This small molecule binds to this protein.
Small molecule (SMILES): CC(=O)N[C@@H]1[C@@H](O)[C@H](O)[C@@H](CO)O[C@H]1O

Binding-site contacts:
Ligand atom O7 contacts residue ASN450 of chain 2.B at 4.3 Å.
Ligand atom C5 contacts residue THR452 of chain 2.B at 3.1 Å.
Ligand atom C3 contacts residue ASN450 of chain 2.B at 3.9 Å.
Ligand atom O6 contacts residue LYS453 of chain 2.B at 3.1 Å.
Ligand atom C7 contacts residue ASN450 of chain 2.B at 3.8 Å.
Ligand atom O5 contacts residue LYS453 of chain 2.B at 3.1 Å.
Ligand atom N2 contacts residue ASN450 of chain 2.B at 2.9 Å (h-bond).
Ligand atom O5 contacts residue ASN450 of chain 2.B at 2.4 Å (h-bond).
Ligand atom C3 contacts residue THR452 of chain 2.B at 4.4 Å.
Ligand atom C1 contacts residue THR452 of chain 2.B at 3.2 Å.
Ligand atom C4 contacts residue THR452 of chain 2.B at 4.3 Å.
Ligand atom O5 contacts residue THR452 of chain 2.B at 3.2 Å (h-bond).
Ligand atom C6 contacts residue LYS453 of chain 2.B at 3.8 Å.
Ligand atom C6 contacts residue THR452 of chain 2.B at 3.9 Å.
Ligand atom C5 contacts residue ASN450 of chain 2.B at 3.7 Å.
Ligand atom C2 contacts residue THR452 of chain 2.B at 4.3 Å.
Ligand atom C1 contacts residue ASN450 of chain 2.B at 1.5 Å.
Ligand atom C5 contacts residue LYS453 of chain 2.B at 4.0 Å.
Ligand atom C1 contacts residue LYS453 of chain 2.B at 3.9 Å.
Ligand atom C2 contacts residue ASN450 of chain 2.B at 2.5 Å.
Ligand atom C4 contacts residue ASN450 of chain 2.B at 4.3 Å.

Sequence of chain 2.B:
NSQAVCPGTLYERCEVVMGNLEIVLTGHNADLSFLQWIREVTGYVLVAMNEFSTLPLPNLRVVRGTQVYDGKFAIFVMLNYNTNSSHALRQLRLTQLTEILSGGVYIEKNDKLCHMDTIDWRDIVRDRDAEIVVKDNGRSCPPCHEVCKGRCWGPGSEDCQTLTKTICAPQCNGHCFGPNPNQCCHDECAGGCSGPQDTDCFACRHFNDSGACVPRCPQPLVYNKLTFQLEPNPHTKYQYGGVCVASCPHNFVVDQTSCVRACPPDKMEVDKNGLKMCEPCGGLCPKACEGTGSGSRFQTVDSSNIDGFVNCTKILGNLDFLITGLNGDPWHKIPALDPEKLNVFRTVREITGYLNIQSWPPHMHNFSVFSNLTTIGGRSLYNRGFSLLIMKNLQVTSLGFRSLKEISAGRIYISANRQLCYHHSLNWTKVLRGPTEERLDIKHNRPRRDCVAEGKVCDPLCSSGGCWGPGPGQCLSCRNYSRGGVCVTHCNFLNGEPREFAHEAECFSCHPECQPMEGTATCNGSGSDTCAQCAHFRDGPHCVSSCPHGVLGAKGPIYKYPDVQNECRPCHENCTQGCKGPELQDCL